Binding-site contacts:
Ligand atom N02 contacts residue TYR104 of chain 2.A at 4.2 Å.
Ligand atom C03 contacts residue CYS42 of chain 2.A at 4.0 Å (hydrophobic).
Ligand atom C12 contacts residue MET18 of chain 1.A at 4.1 Å (hydrophobic).
Ligand atom C04 contacts residue TYR104 of chain 2.A at 3.7 Å (hydrophobic).
Ligand atom O09 contacts residue CYS108 of chain 2.A at 4.0 Å.
Ligand atom O09 contacts residue GLU17 of chain 1.A at 4.3 Å.
Ligand atom C01 contacts residue ALA22 of chain 1.A at 4.4 Å (hydrophobic).
Ligand atom O05 contacts residue MET18 of chain 1.A at 3.5 Å.
Ligand atom C08 contacts residue MET18 of chain 1.A at 4.2 Å (hydrophobic).
Ligand atom O05 contacts residue TYR104 of chain 2.A at 3.3 Å.
Ligand atom C03 contacts residue MET39 of chain 2.A at 3.5 Å (hydrophobic).
Ligand atom O05 contacts residue CYS108 of chain 2.A at 3.2 Å (h-bond).
Ligand atom N07 contacts residue CYS108 of chain 2.A at 2.4 Å (h-bond).
Ligand atom C01 contacts residue TYR104 of chain 2.A at 4.5 Å (hydrophobic).
Ligand atom O09 contacts residue MET18 of chain 1.A at 4.0 Å.
Ligand atom C01 contacts residue ARG21 of chain 1.A at 3.6 Å.
Ligand atom O05 contacts residue MET39 of chain 2.A at 4.1 Å.
Ligand atom O09 contacts residue ARG21 of chain 1.A at 4.3 Å.
Ligand atom N06 contacts residue TYR104 of chain 2.A at 4.1 Å.
Ligand atom C04 contacts residue CYS108 of chain 2.A at 2.5 Å (hydrophobic).
Ligand atom C01 contacts residue CYS108 of chain 2.A at 3.3 Å (hydrophobic).
Ligand atom N10 contacts residue MET18 of chain 1.A at 4.2 Å.
Ligand atom C04 contacts residue MET18 of chain 1.A at 4.1 Å (hydrophobic).
Ligand atom C03 contacts residue CYS108 of chain 2.A at 4.4 Å (hydrophobic).
Ligand atom C08 contacts residue CYS108 of chain 2.A at 3.6 Å (hydrophobic).
Ligand atom N02 contacts residue CYS108 of chain 2.A at 3.1 Å (h-bond).
Ligand atom C03 contacts residue ALA22 of chain 1.A at 4.2 Å (hydrophobic).
Ligand atom C01 contacts residue PHE107 of chain 2.A at 3.4 Å (hydrophobic).
Ligand atom C03 contacts residue TYR104 of chain 2.A at 4.4 Å (hydrophobic).
Ligand atom N06 contacts residue CYS108 of chain 2.A at 1.6 Å (h-bond).
Ligand atom N07 contacts residue TYR104 of chain 2.A at 4.1 Å.

Sequence of chain 1.A:
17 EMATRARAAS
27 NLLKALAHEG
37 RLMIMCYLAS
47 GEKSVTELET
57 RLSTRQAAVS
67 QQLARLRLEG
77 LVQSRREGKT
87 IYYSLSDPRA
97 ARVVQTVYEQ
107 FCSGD

A protein and the small-molecule ligand that binds it are described below.
Small molecule (SMILES): CN(C)C(=O)NNC(=O)N(C)C

Sequence of chain 2.A:
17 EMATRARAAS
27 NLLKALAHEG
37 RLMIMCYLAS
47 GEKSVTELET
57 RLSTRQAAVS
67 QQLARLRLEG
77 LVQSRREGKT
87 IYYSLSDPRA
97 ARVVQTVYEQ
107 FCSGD